Sequence of chain 1.A:
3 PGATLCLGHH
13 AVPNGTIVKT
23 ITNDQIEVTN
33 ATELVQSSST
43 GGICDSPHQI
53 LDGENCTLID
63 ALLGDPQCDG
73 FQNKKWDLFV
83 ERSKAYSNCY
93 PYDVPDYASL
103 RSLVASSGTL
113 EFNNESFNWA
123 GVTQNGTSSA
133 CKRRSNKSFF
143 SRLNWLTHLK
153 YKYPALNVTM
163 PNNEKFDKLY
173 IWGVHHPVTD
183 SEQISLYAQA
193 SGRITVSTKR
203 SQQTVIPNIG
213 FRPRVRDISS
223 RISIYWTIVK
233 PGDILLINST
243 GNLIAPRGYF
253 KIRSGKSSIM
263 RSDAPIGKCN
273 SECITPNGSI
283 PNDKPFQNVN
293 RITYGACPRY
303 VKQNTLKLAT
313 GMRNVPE

Binding-site contacts:
Ligand atom N2 contacts residue PHE213 of chain 1.A at 3.5 Å.
Ligand atom C5 contacts residue ASN159 of chain 2.A at 3.6 Å.
Ligand atom C1 contacts residue PHE213 of chain 1.A at 4.0 Å (hydrophobic).
Ligand atom C7 contacts residue PRO215 of chain 1.A at 4.3 Å (hydrophobic).
Ligand atom C8 contacts residue PHE213 of chain 1.A at 3.7 Å (hydrophobic).
Ligand atom C3 contacts residue ARG216 of chain 1.A at 4.4 Å.
Ligand atom C7 contacts residue ARG216 of chain 1.A at 3.9 Å.
Ligand atom C4 contacts residue ASN159 of chain 2.A at 4.2 Å.
Ligand atom C2 contacts residue ASN159 of chain 2.A at 2.4 Å.
Ligand atom O6 contacts residue ARG216 of chain 1.A at 3.5 Å (salt-bridge).
Ligand atom C2 contacts residue ARG216 of chain 1.A at 4.3 Å.
Ligand atom C1 contacts residue ASN159 of chain 2.A at 1.4 Å.
Ligand atom O3 contacts residue ARG216 of chain 1.A at 3.8 Å.
Ligand atom C5 contacts residue LEU238 of chain 2.A at 4.1 Å (hydrophobic).
Ligand atom C3 contacts residue ASN159 of chain 2.A at 3.8 Å.
Ligand atom O7 contacts residue ARG214 of chain 1.A at 4.3 Å.
Ligand atom C1 contacts residue ARG216 of chain 1.A at 4.1 Å.
Ligand atom O7 contacts residue PRO215 of chain 1.A at 3.5 Å.
Ligand atom C2 contacts residue PHE213 of chain 1.A at 4.3 Å (hydrophobic).
Ligand atom N2 contacts residue ASN159 of chain 2.A at 2.9 Å (h-bond).
Ligand atom C7 contacts residue ASN159 of chain 2.A at 3.5 Å.
Ligand atom C6 contacts residue THR161 of chain 2.A at 3.4 Å.
Ligand atom C4 contacts residue ARG216 of chain 1.A at 4.2 Å.
Ligand atom C7 contacts residue PHE213 of chain 1.A at 4.2 Å (hydrophobic).
Ligand atom C8 contacts residue NAG1 of chain 2.F at 3.8 Å.
Ligand atom C8 contacts residue ILE236 of chain 2.A at 3.8 Å (hydrophobic).
Ligand atom O6 contacts residue THR161 of chain 2.A at 3.3 Å (h-bond).
Ligand atom C6 contacts residue LEU238 of chain 2.A at 4.0 Å (hydrophobic).
Ligand atom C8 contacts residue ARG216 of chain 1.A at 4.4 Å.
Ligand atom C8 contacts residue NAG2 of chain 2.F at 3.6 Å.
Ligand atom C8 contacts residue PRO215 of chain 1.A at 4.2 Å (hydrophobic).
Ligand atom C5 contacts residue ASP219 of chain 1.A at 4.3 Å.
Ligand atom O3 contacts residue PHE213 of chain 1.A at 4.3 Å.
Ligand atom C7 contacts residue NAG1 of chain 2.F at 4.2 Å.
Ligand atom O5 contacts residue LEU238 of chain 2.A at 4.3 Å.
Ligand atom O7 contacts residue ARG216 of chain 1.A at 2.9 Å (salt-bridge).
Ligand atom O7 contacts residue ASN159 of chain 2.A at 3.6 Å (h-bond).
Ligand atom O4 contacts residue ASP219 of chain 1.A at 4.4 Å.
Ligand atom O5 contacts residue ASN159 of chain 2.A at 2.3 Å (h-bond).
Ligand atom C3 contacts residue PHE213 of chain 1.A at 3.9 Å (hydrophobic).

The small molecule below binds the protein below.
Small molecule (SMILES): CC(=O)N[C@H]1[C@H](O[C@H]2[C@H](O)[C@@H](NC(C)=O)CO[C@@H]2CO)O[C@H](CO)[C@@H](O[C@@H]2O[C@H](CO)[C@@H](O)[C@H](O)[C@@H]2O)[C@@H]1O

Sequence of chain 2.A:
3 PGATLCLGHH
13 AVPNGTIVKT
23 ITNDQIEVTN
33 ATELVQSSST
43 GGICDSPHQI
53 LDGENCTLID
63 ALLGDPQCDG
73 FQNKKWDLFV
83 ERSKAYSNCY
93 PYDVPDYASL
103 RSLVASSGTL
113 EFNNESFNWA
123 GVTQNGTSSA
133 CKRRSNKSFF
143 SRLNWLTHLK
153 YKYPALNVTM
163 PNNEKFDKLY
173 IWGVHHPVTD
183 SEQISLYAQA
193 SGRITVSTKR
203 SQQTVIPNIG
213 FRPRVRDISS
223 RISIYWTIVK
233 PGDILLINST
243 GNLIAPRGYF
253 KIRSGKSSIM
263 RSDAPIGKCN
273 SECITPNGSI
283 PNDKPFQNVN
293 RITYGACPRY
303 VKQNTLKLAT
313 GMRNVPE